Sequence of chain 3.D:
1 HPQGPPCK

Binding-site contacts:
Ligand atom C2 contacts residue PRO2 of chain 3.D at 3.9 Å (hydrophobic).
Ligand atom C4 contacts residue HIS1 of chain 3.D at 3.5 Å.
Ligand atom C3 contacts residue HIS1 of chain 3.D at 2.4 Å.
Ligand atom C5 contacts residue HIS1 of chain 3.D at 4.2 Å.
Ligand atom O1 contacts residue PRO2 of chain 3.D at 3.5 Å (h-bond).
Ligand atom C5 contacts residue CYS7 of chain 3.D at 2.8 Å (hydrophobic).
Ligand atom C2 contacts residue HIS1 of chain 3.D at 1.3 Å.
Ligand atom C6 contacts residue CYS7 of chain 3.D at 1.8 Å (hydrophobic).
Ligand atom O1 contacts residue HIS1 of chain 3.D at 2.2 Å (h-bond).
Ligand atom C4 contacts residue CYS7 of chain 3.D at 3.1 Å (hydrophobic).

This protein binds this small molecule.
Small molecule (SMILES): CCCCC(=O)O